Sequence of chain 1.A:
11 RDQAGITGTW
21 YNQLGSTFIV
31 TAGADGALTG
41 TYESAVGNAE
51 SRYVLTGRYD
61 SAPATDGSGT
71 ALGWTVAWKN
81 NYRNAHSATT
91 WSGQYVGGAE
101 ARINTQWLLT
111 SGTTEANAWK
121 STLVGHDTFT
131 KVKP

The protein below binds the small molecule below.
Small molecule (SMILES): O=C(CCCC[C@@H]1SC[C@@H]2NC(=O)N[C@@H]21)NCCN1C(=O)c2cccc3c(N4CCc5ccccc5C4)ccc(c23)C1=O

Binding-site contacts:
Ligand atom C1 contacts residue SER111 of chain 1.A at 3.4 Å.
Ligand atom C29 contacts residue K9D1 of chain 3.B at 1.7 Å.
Ligand atom C23 contacts residue K9D1 of chain 3.B at 0.2 Å.
Ligand atom N2 contacts residue ASP127 of chain 1.A at 2.8 Å (salt-bridge).
Ligand atom C24 contacts residue K9D1 of chain 3.B at 0.4 Å.
Ligand atom N contacts residue K9D1 of chain 3.B at 2.5 Å.
Ligand atom O1 contacts residue SER26 of chain 1.A at 2.7 Å (h-bond).
Ligand atom C21 contacts residue K9D1 of chain 3.B at 0.8 Å.
Ligand atom C2 contacts residue K9D1 of chain 3.B at 2.8 Å.
Ligand atom C6 contacts residue K9D1 of chain 3.B at 0.7 Å.
Ligand atom C27 contacts residue K9D1 of chain 3.B at 2.6 Å.
Ligand atom C17 contacts residue TRP107 of chain 1.A at 3.4 Å (hydrophobic).
Ligand atom C3 contacts residue LYS120 of chain 1.A at 3.0 Å.
Ligand atom C4 contacts residue K9D1 of chain 3.B at 1.8 Å.
Ligand atom C2 contacts residue SER111 of chain 1.A at 3.2 Å.
Ligand atom C22 contacts residue K9D1 of chain 3.B at 0.4 Å.
Ligand atom N4 contacts residue K9D1 of chain 3.B at 0.2 Å.
Ligand atom S contacts residue THR89 of chain 1.A at 3.4 Å (h-bond).
Ligand atom O3 contacts residue K9D1 of chain 3.B at 2.0 Å.
Ligand atom C10 contacts residue SER87 of chain 1.A at 3.4 Å.
Ligand atom C26 contacts residue K9D1 of chain 3.B at 1.9 Å.
Ligand atom O1 contacts residue TYR42 of chain 1.A at 2.6 Å (h-bond).
Ligand atom N3 contacts residue SER44 of chain 1.A at 3.0 Å (h-bond).
Ligand atom C30 contacts residue K9D1 of chain 3.B at 1.0 Å.
Ligand atom C5 contacts residue K9D1 of chain 3.B at 0.5 Å.
Ligand atom C contacts residue K9D1 of chain 3.B at 2.9 Å.
Ligand atom C32 contacts residue K9D1 of chain 3.B at 0.5 Å.
Ligand atom O contacts residue SER111 of chain 1.A at 2.4 Å (h-bond).
Ligand atom C1 contacts residue K9D1 of chain 3.B at 1.9 Å.
Ligand atom C8 contacts residue K9D1 of chain 3.B at 1.7 Å.
Ligand atom C28 contacts residue K9D1 of chain 3.B at 2.0 Å.
Ligand atom C contacts residue SER111 of chain 1.A at 3.0 Å.
Ligand atom O2 contacts residue ASN48 of chain 1.A at 2.8 Å (h-bond).
Ligand atom O1 contacts residue ASN22 of chain 1.A at 3.0 Å (h-bond).
Ligand atom C31 contacts residue K9D1 of chain 3.B at 0.7 Å.
Ligand atom C3 contacts residue K9D1 of chain 3.B at 2.8 Å.
Ligand atom C7 contacts residue K9D1 of chain 3.B at 1.0 Å.
Ligand atom C4 contacts residue LYS120 of chain 1.A at 3.2 Å.
Ligand atom C25 contacts residue K9D1 of chain 3.B at 0.8 Å.
Ligand atom N1 contacts residue SER87 of chain 1.A at 2.9 Å (h-bond).

Sequence of chain 3.A:
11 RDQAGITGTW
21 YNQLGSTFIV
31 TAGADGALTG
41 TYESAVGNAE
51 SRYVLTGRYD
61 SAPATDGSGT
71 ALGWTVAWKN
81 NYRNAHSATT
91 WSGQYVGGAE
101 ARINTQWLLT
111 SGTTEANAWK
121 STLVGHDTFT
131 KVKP